The small molecule below binds the protein below.
Small molecule (SMILES): OC[C@H]1O[C@@H](O)[C@H](O)[C@@H](O)[C@@H]1O

Sequence of chain 1.B:
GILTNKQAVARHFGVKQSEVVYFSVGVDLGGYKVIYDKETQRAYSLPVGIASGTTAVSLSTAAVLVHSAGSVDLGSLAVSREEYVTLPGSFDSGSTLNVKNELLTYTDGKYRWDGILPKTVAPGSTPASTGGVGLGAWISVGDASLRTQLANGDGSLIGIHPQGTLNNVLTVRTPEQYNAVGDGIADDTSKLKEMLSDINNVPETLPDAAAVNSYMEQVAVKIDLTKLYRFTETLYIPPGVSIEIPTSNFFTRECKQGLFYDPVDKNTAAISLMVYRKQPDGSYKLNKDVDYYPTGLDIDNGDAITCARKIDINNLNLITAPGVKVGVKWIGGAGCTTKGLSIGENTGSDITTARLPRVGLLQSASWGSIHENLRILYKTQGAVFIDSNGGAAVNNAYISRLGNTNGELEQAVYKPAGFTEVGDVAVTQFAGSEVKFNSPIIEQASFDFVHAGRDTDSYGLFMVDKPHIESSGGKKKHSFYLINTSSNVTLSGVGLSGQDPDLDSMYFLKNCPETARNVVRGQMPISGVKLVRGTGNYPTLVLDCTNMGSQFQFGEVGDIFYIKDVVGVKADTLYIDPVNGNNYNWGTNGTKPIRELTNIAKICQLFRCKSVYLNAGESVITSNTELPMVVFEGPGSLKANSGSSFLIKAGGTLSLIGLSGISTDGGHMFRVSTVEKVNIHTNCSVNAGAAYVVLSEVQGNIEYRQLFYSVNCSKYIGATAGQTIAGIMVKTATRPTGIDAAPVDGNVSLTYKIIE

Binding-site contacts:
Ligand atom C5 contacts residue LYS615 of chain 1.B at 3.9 Å.
Ligand atom C2 contacts residue LYS662 of chain 1.B at 3.8 Å.
Ligand atom O2 contacts residue LYS662 of chain 1.B at 3.1 Å (salt-bridge).
Ligand atom O6 contacts residue ASN612 of chain 1.B at 3.4 Å.
Ligand atom O4 contacts residue LYS615 of chain 1.B at 4.1 Å.
Ligand atom C6 contacts residue LYS615 of chain 1.B at 3.5 Å.
Ligand atom O5 contacts residue ALA614 of chain 1.B at 4.2 Å.
Ligand atom C1 contacts residue LYS662 of chain 1.B at 3.9 Å.
Ligand atom O5 contacts residue GLU639 of chain 1.B at 3.7 Å.
Ligand atom C6 contacts residue ASN612 of chain 1.B at 3.8 Å.
Ligand atom O6 contacts residue ALA614 of chain 1.B at 3.5 Å (h-bond).
Ligand atom C6 contacts residue THR611 of chain 1.B at 3.7 Å.
Ligand atom O6 contacts residue ILE613 of chain 1.B at 4.0 Å.
Ligand atom O1 contacts residue GLU639 of chain 1.B at 2.6 Å (salt-bridge).
Ligand atom C1 contacts residue GLU639 of chain 1.B at 3.1 Å.
Ligand atom O6 contacts residue THR611 of chain 1.B at 3.2 Å (h-bond).
Ligand atom C2 contacts residue GLU639 of chain 1.B at 4.5 Å.
Ligand atom O1 contacts residue LYS662 of chain 1.B at 3.0 Å (salt-bridge).
Ligand atom O6 contacts residue LYS615 of chain 1.B at 3.1 Å (salt-bridge).